Binding-site contacts:
Ligand atom C1 contacts residue NAG1 of chain 1.T at 4.2 Å.
Ligand atom C2 contacts residue ASN354 of chain 1.A at 2.5 Å.
Ligand atom C2 contacts residue NAG1 of chain 1.T at 4.4 Å.
Ligand atom C1 contacts residue ASN354 of chain 1.A at 1.5 Å.
Ligand atom C1 contacts residue SER356 of chain 1.A at 4.0 Å.
Ligand atom C5 contacts residue ASN354 of chain 1.A at 3.7 Å.
Ligand atom C4 contacts residue ASN354 of chain 1.A at 4.3 Å.
Ligand atom C5 contacts residue SER356 of chain 1.A at 4.5 Å.
Ligand atom O5 contacts residue ASN354 of chain 1.A at 2.4 Å (h-bond).
Ligand atom C3 contacts residue NAG1 of chain 1.T at 3.8 Å.
Ligand atom O3 contacts residue NAG1 of chain 1.T at 3.6 Å (h-bond).
Ligand atom O5 contacts residue SER356 of chain 1.A at 4.3 Å.
Ligand atom O5 contacts residue NAG1 of chain 1.T at 4.5 Å.
Ligand atom C7 contacts residue ASN354 of chain 1.A at 3.8 Å.
Ligand atom O4 contacts residue NAG1 of chain 1.T at 4.0 Å.
Ligand atom C3 contacts residue ASN354 of chain 1.A at 3.8 Å.
Ligand atom N2 contacts residue NAG1 of chain 1.T at 3.9 Å.
Ligand atom O7 contacts residue ASN354 of chain 1.A at 4.3 Å.
Ligand atom N2 contacts residue ASN354 of chain 1.A at 2.9 Å (h-bond).

Sequence of chain 1.A:
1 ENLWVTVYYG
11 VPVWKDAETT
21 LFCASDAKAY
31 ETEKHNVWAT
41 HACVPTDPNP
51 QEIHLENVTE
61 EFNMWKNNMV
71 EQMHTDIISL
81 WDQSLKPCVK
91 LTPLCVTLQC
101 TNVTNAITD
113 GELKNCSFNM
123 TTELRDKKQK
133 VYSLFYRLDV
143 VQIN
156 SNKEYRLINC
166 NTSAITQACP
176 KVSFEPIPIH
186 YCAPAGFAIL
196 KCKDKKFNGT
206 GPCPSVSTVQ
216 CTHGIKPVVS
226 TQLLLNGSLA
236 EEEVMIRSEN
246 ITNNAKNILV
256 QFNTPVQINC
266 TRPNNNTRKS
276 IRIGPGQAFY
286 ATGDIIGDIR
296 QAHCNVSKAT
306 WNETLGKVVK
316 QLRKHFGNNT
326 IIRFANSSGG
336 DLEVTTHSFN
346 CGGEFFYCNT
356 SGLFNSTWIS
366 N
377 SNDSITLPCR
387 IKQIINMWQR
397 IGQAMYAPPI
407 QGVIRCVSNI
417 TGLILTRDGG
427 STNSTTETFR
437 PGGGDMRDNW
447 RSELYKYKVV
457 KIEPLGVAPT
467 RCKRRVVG

A protein and the small-molecule ligand that binds it are described below.
Small molecule (SMILES): CC(=O)N[C@H]1[C@H](O[C@H]2[C@H](O)[C@@H](NC(C)=O)CO[C@@H]2CO)O[C@H](CO)[C@@H](O)[C@@H]1O